Sequence of chain 3.A:
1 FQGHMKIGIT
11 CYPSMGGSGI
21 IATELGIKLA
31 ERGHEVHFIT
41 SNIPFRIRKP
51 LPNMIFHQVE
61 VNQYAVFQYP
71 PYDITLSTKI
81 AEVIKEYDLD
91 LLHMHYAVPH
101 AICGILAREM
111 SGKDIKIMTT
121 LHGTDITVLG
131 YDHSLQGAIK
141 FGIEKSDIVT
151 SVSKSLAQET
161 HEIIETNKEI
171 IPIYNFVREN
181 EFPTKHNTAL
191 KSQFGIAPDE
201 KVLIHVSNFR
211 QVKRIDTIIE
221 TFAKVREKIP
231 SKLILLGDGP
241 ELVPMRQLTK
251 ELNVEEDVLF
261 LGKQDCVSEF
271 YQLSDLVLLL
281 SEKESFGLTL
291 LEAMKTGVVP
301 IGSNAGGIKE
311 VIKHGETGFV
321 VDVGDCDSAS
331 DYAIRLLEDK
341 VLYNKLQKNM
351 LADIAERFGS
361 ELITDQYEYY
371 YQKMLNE

Binding-site contacts:
Ligand atom C4 contacts residue UDP1 of chain 3.B at 3.4 Å.
Ligand atom C7 contacts residue GLU284 of chain 3.A at 3.7 Å.
Ligand atom O6 contacts residue ASN175 of chain 3.A at 2.9 Å (h-bond).
Ligand atom C5 contacts residue UDP1 of chain 3.B at 3.4 Å.
Ligand atom N2 contacts residue UDP1 of chain 3.B at 3.2 Å (h-bond).
Ligand atom C2 contacts residue UDP1 of chain 3.B at 3.8 Å.
Ligand atom C5 contacts residue SER18 of chain 3.A at 3.8 Å.
Ligand atom O3 contacts residue PHE286 of chain 3.A at 3.0 Å (h-bond).
Ligand atom C7 contacts residue SER285 of chain 3.A at 3.9 Å.
Ligand atom O3 contacts residue GLY287 of chain 3.A at 3.2 Å (h-bond).
Ligand atom O7 contacts residue SER285 of chain 3.A at 3.1 Å (h-bond).
Ligand atom C8 contacts residue UDP1 of chain 3.B at 3.9 Å.
Ligand atom C6 contacts residue SER18 of chain 3.A at 3.4 Å.
Ligand atom O4 contacts residue ASN175 of chain 3.A at 3.8 Å.
Ligand atom O6 contacts residue VAL152 of chain 3.A at 3.5 Å.
Ligand atom C3 contacts residue GLU284 of chain 3.A at 3.3 Å.
Ligand atom C2 contacts residue SER285 of chain 3.A at 3.3 Å.
Ligand atom O6 contacts residue HIS122 of chain 3.A at 2.6 Å (h-bond).
Ligand atom C2 contacts residue HIS122 of chain 3.A at 3.5 Å.
Ligand atom C4 contacts residue SER285 of chain 3.A at 3.8 Å.
Ligand atom O3 contacts residue SER285 of chain 3.A at 3.2 Å (h-bond).
Ligand atom O5 contacts residue HIS122 of chain 3.A at 3.4 Å.
Ligand atom C3 contacts residue SER285 of chain 3.A at 3.7 Å.
Ligand atom C8 contacts residue LYS283 of chain 3.A at 3.5 Å.
Ligand atom O4 contacts residue PHE286 of chain 3.A at 3.6 Å.
Ligand atom O4 contacts residue LEU288 of chain 3.A at 3.4 Å (h-bond).
Ligand atom C3 contacts residue UDP1 of chain 3.B at 3.4 Å.
Ligand atom C1 contacts residue UDP1 of chain 3.B at 3.5 Å.
Ligand atom O4 contacts residue UDP1 of chain 3.B at 2.6 Å (h-bond).
Ligand atom N2 contacts residue GLU284 of chain 3.A at 3.6 Å (salt-bridge).
Ligand atom C6 contacts residue GLY17 of chain 3.A at 3.5 Å.
Ligand atom C6 contacts residue ASN175 of chain 3.A at 3.4 Å.
Ligand atom O1 contacts residue UDP1 of chain 3.B at 2.6 Å (h-bond).
Ligand atom O4 contacts residue GLY287 of chain 3.A at 3.1 Å (h-bond).
Ligand atom O7 contacts residue GLU284 of chain 3.A at 3.7 Å.
Ligand atom C8 contacts residue GLU284 of chain 3.A at 3.6 Å.
Ligand atom O3 contacts residue GLU284 of chain 3.A at 2.7 Å (salt-bridge).
Ligand atom O5 contacts residue UDP1 of chain 3.B at 3.9 Å.
Ligand atom C1 contacts residue HIS122 of chain 3.A at 3.3 Å.
Ligand atom C6 contacts residue HIS122 of chain 3.A at 3.3 Å.

A protein and the small-molecule ligand that binds it are described below.
Small molecule (SMILES): CC(=O)N[C@@H]1[C@@H](O)[C@H](O)[C@@H](CO)O[C@@H]1O